Sequence of chain 1.B:
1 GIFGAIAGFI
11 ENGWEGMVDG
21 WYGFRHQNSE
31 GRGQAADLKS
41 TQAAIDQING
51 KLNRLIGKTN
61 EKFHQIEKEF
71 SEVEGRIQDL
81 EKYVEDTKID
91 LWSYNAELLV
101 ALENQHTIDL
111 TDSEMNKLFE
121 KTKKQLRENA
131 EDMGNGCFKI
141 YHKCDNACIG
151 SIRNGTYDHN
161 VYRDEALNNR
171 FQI

Binding-site contacts:
Ligand atom C1 contacts residue ASN292 of chain 1.A at 4.0 Å.
Ligand atom O7 contacts residue ASN279 of chain 1.A at 3.1 Å (h-bond).
Ligand atom C7 contacts residue VAL291 of chain 1.A at 4.4 Å (hydrophobic).
Ligand atom C7 contacts residue ASN279 of chain 1.A at 3.2 Å.
Ligand atom C8 contacts residue SER40 of chain 1.A at 4.5 Å.
Ligand atom O5 contacts residue VAL291 of chain 1.A at 4.3 Å.
Ligand atom C6 contacts residue ASN292 of chain 1.A at 3.9 Å.
Ligand atom C5 contacts residue ASN279 of chain 1.A at 3.6 Å.
Ligand atom O5 contacts residue ASN279 of chain 1.A at 2.4 Å (h-bond).
Ligand atom C3 contacts residue VAL291 of chain 1.A at 4.2 Å (hydrophobic).
Ligand atom C5 contacts residue VAL291 of chain 1.A at 4.3 Å (hydrophobic).
Ligand atom O5 contacts residue ASN292 of chain 1.A at 3.6 Å.
Ligand atom C5 contacts residue ASN292 of chain 1.A at 3.8 Å.
Ligand atom C1 contacts residue ASN279 of chain 1.A at 1.4 Å.
Ligand atom C2 contacts residue VAL291 of chain 1.A at 4.0 Å (hydrophobic).
Ligand atom C8 contacts residue ASN39 of chain 1.A at 3.6 Å.
Ligand atom C2 contacts residue ASN279 of chain 1.A at 2.4 Å.
Ligand atom C8 contacts residue ASN279 of chain 1.A at 4.4 Å.
Ligand atom N2 contacts residue ASN279 of chain 1.A at 2.9 Å (h-bond).
Ligand atom C1 contacts residue VAL291 of chain 1.A at 3.5 Å (hydrophobic).
Ligand atom N2 contacts residue VAL291 of chain 1.A at 3.7 Å.
Ligand atom C4 contacts residue ASN279 of chain 1.A at 4.2 Å.
Ligand atom C3 contacts residue ASN279 of chain 1.A at 3.8 Å.
Ligand atom C8 contacts residue VAL291 of chain 1.A at 4.3 Å (hydrophobic).
Ligand atom C8 contacts residue GLU69 of chain 1.B at 4.3 Å.

The small molecule below binds the protein below.
Small molecule (SMILES): CC(=O)N[C@H]1[C@H](O[C@H]2[C@H](O)[C@@H](NC(C)=O)CO[C@@H]2CO)O[C@H](CO)[C@@H](O)[C@@H]1O

Sequence of chain 1.A:
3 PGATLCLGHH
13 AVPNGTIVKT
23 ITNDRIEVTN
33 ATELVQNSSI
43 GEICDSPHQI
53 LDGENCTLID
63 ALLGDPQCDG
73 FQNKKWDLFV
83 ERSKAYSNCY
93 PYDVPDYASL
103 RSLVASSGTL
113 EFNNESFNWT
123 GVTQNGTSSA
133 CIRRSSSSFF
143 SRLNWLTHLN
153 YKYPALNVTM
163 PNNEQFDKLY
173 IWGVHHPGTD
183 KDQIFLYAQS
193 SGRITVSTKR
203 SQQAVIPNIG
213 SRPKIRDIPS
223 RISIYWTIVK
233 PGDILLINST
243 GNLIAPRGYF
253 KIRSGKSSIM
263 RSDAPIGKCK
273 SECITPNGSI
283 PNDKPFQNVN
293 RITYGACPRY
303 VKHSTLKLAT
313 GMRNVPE